This small molecule binds to this protein.
Small molecule (SMILES): O=C(O)Cc1nn(Cc2nc3cc(C(F)(F)F)ccc3s2)c(=O)c2ccccc12

Binding-site contacts:
Ligand atom F2 contacts residue THR114 of chain 1.A at 3.4 Å.
Ligand atom N2 contacts residue CYS299 of chain 1.A at 3.6 Å.
Ligand atom F3 contacts residue TYR310 of chain 1.A at 3.0 Å.
Ligand atom N1 contacts residue TRP220 of chain 1.A at 3.5 Å.
Ligand atom C17 contacts residue TRP21 of chain 1.A at 3.7 Å (hydrophobic).
Ligand atom C8 contacts residue TRP21 of chain 1.A at 3.1 Å (hydrophobic).
Ligand atom F1 contacts residue TRP112 of chain 1.A at 3.3 Å.
Ligand atom C3 contacts residue TRP21 of chain 1.A at 3.7 Å (hydrophobic).
Ligand atom S1 contacts residue TRP112 of chain 1.A at 3.7 Å.
Ligand atom C17 contacts residue NAP1 of chain 1.B at 3.5 Å.
Ligand atom F2 contacts residue CYS304 of chain 1.A at 3.2 Å.
Ligand atom C5 contacts residue PHE123 of chain 1.A at 3.6 Å (hydrophobic).
Ligand atom C18 contacts residue NAP1 of chain 1.B at 3.4 Å.
Ligand atom C14 contacts residue THR114 of chain 1.A at 3.5 Å.
Ligand atom O3 contacts residue TYR49 of chain 1.A at 2.7 Å (h-bond).
Ligand atom O3 contacts residue HIS111 of chain 1.A at 2.7 Å (h-bond).
Ligand atom C10 contacts residue TRP112 of chain 1.A at 3.7 Å (hydrophobic).
Ligand atom C18 contacts residue HIS111 of chain 1.A at 3.3 Å.
Ligand atom O3 contacts residue NAP1 of chain 1.B at 3.0 Å.
Ligand atom O2 contacts residue NAP1 of chain 1.B at 3.6 Å (h-bond).
Ligand atom O2 contacts residue TRP112 of chain 1.A at 3.0 Å (h-bond).
Ligand atom C16 contacts residue TRP112 of chain 1.A at 3.4 Å (hydrophobic).
Ligand atom N3 contacts residue TRP112 of chain 1.A at 3.6 Å.
Ligand atom F3 contacts residue PRO311 of chain 1.A at 3.0 Å.
Ligand atom F1 contacts residue THR114 of chain 1.A at 3.3 Å.
Ligand atom C7 contacts residue TRP21 of chain 1.A at 3.4 Å (hydrophobic).
Ligand atom F1 contacts residue PRO311 of chain 1.A at 3.4 Å.
Ligand atom C19 contacts residue PRO311 of chain 1.A at 3.8 Å (hydrophobic).
Ligand atom O2 contacts residue HIS111 of chain 1.A at 3.2 Å (h-bond).
Ligand atom C14 contacts residue TRP112 of chain 1.A at 3.4 Å (hydrophobic).
Ligand atom O1 contacts residue PHE123 of chain 1.A at 3.6 Å.
Ligand atom C9 contacts residue TRP220 of chain 1.A at 3.5 Å (hydrophobic).
Ligand atom N3 contacts residue ALA300 of chain 1.A at 3.8 Å.
Ligand atom C12 contacts residue TRP112 of chain 1.A at 3.5 Å (hydrophobic).
Ligand atom C4 contacts residue TRP21 of chain 1.A at 3.6 Å (hydrophobic).
Ligand atom N3 contacts residue LEU301 of chain 1.A at 3.3 Å (h-bond).
Ligand atom F2 contacts residue TYR310 of chain 1.A at 3.4 Å.
Ligand atom C11 contacts residue TRP112 of chain 1.A at 3.4 Å (hydrophobic).
Ligand atom C15 contacts residue TRP112 of chain 1.A at 3.4 Å (hydrophobic).
Ligand atom C13 contacts residue TRP112 of chain 1.A at 3.4 Å (hydrophobic).

Sequence of chain 1.A:
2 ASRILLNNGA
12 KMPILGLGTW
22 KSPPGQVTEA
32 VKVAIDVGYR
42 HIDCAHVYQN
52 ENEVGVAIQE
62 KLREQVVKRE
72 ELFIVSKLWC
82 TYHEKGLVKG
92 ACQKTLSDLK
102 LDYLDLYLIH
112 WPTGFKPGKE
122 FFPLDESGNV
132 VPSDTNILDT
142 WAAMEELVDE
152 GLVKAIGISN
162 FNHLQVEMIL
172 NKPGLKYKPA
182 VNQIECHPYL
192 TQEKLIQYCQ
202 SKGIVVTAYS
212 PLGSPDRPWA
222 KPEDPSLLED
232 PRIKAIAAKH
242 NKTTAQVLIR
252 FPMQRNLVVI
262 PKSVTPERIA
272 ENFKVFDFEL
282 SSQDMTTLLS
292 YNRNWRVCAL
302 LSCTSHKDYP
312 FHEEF